Sequence of chain 1.C:
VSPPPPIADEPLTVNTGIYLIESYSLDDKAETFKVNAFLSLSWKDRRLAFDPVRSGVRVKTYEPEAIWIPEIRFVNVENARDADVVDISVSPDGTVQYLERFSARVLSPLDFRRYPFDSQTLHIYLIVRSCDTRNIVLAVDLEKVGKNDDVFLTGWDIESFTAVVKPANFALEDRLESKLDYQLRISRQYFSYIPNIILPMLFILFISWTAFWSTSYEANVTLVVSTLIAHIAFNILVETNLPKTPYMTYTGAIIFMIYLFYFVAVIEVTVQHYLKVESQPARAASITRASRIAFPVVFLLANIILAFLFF

Sequence of chain 1.D:
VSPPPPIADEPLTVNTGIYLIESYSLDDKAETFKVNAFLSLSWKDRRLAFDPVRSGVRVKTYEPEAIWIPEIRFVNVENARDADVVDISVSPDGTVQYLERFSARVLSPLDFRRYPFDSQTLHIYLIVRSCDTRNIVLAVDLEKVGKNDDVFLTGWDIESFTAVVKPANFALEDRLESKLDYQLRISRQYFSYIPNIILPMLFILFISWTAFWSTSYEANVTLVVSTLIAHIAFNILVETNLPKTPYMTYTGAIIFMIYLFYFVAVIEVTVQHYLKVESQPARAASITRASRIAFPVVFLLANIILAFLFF

The small molecule below binds the protein below.
Small molecule (SMILES): Cc1c(C)n2c(C)c(C)c(=O)n2c1=O

Binding-site contacts:
Ligand atom C9 contacts residue GLU75 of chain 1.D at 3.8 Å.
Ligand atom C8 contacts residue ASP91 of chain 1.C at 3.4 Å.
Ligand atom C7 contacts residue PRO7 of chain 1.D at 4.2 Å (hydrophobic).
Ligand atom O1 contacts residue ILE73 of chain 1.D at 4.2 Å.
Ligand atom C1 contacts residue VAL90 of chain 1.C at 4.2 Å (hydrophobic).
Ligand atom C7 contacts residue CYS135 of chain 1.D at 1.8 Å (hydrophobic).
Ligand atom C1 contacts residue GLU75 of chain 1.D at 4.3 Å.
Ligand atom C4 contacts residue CYS135 of chain 1.D at 4.3 Å (hydrophobic).
Ligand atom C6 contacts residue PRO7 of chain 1.D at 3.8 Å (hydrophobic).
Ligand atom C3 contacts residue CYS135 of chain 1.D at 3.3 Å (hydrophobic).
Ligand atom C6 contacts residue TRP72 of chain 1.D at 3.2 Å (hydrophobic).
Ligand atom C1 contacts residue THR65 of chain 1.C at 3.8 Å.
Ligand atom C8 contacts residue CYS135 of chain 1.D at 3.7 Å (hydrophobic).
Ligand atom O contacts residue GLU75 of chain 1.D at 3.0 Å (salt-bridge).
Ligand atom C2 contacts residue ASP91 of chain 1.C at 4.4 Å.
Ligand atom C6 contacts residue ILE140 of chain 1.D at 3.7 Å (hydrophobic).
Ligand atom N contacts residue THR65 of chain 1.C at 4.3 Å.
Ligand atom C2 contacts residue THR65 of chain 1.C at 3.5 Å.
Ligand atom C2 contacts residue CYS135 of chain 1.D at 4.4 Å (hydrophobic).
Ligand atom O1 contacts residue TRP72 of chain 1.D at 2.8 Å (h-bond).
Ligand atom N contacts residue CYS135 of chain 1.D at 4.1 Å.
Ligand atom C5 contacts residue TRP72 of chain 1.D at 3.3 Å (hydrophobic).
Ligand atom C4 contacts residue TRP72 of chain 1.D at 3.6 Å (hydrophobic).
Ligand atom C contacts residue GLU75 of chain 1.D at 3.7 Å.
Ligand atom C3 contacts residue PRO7 of chain 1.D at 4.1 Å (hydrophobic).
Ligand atom C4 contacts residue PRO7 of chain 1.D at 3.9 Å (hydrophobic).
Ligand atom C8 contacts residue THR65 of chain 1.C at 3.5 Å.
Ligand atom C7 contacts residue THR137 of chain 1.D at 4.2 Å.
Ligand atom C9 contacts residue VAL90 of chain 1.C at 2.8 Å (hydrophobic).
Ligand atom C9 contacts residue ASP91 of chain 1.C at 3.6 Å.